Sequence of chain 1.R:
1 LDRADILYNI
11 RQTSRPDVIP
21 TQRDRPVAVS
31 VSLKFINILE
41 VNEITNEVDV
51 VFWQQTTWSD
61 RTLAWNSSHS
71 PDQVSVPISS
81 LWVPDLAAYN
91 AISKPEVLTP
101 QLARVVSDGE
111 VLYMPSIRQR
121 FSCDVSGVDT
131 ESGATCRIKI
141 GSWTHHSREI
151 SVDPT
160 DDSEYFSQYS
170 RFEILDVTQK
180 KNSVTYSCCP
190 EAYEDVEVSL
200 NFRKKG

Sequence of chain 1.Q:
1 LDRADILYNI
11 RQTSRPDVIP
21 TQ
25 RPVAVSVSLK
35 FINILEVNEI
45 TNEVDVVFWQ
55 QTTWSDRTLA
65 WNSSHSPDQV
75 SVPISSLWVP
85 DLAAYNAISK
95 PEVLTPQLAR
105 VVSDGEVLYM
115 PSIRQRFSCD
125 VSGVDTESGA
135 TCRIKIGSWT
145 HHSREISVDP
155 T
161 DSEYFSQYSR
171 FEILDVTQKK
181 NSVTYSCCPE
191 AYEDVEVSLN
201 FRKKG

Binding-site contacts:
Ligand atom N3 contacts residue MET114 of chain 1.R at 3.8 Å.
Ligand atom N1 contacts residue TRP143 of chain 1.Q at 2.7 Å (h-bond).
Ligand atom C6 contacts residue LEU112 of chain 1.R at 4.1 Å (hydrophobic).
Ligand atom C8 contacts residue TRP143 of chain 1.Q at 3.7 Å (hydrophobic).
Ligand atom C6 contacts residue THR144 of chain 1.Q at 3.7 Å.
Ligand atom N3 contacts residue THR144 of chain 1.Q at 3.7 Å.
Ligand atom C12 contacts residue THR144 of chain 1.Q at 4.0 Å.
Ligand atom C2 contacts residue TYR185 of chain 1.Q at 3.5 Å (hydrophobic).
Ligand atom C2 contacts residue TYR89 of chain 1.Q at 3.2 Å (hydrophobic).
Ligand atom C3 contacts residue TYR185 of chain 1.Q at 3.9 Å (hydrophobic).
Ligand atom C3 contacts residue TYR192 of chain 1.Q at 3.7 Å (hydrophobic).
Ligand atom C5 contacts residue TRP53 of chain 1.R at 4.0 Å (hydrophobic).
Ligand atom N3 contacts residue TRP143 of chain 1.Q at 3.9 Å.
Ligand atom C12 contacts residue ARG104 of chain 1.R at 3.6 Å.
Ligand atom C5 contacts residue TRP143 of chain 1.Q at 3.4 Å (hydrophobic).
Ligand atom C9 contacts residue TRP143 of chain 1.Q at 3.3 Å (hydrophobic).
Ligand atom C5 contacts residue MET114 of chain 1.R at 3.9 Å (hydrophobic).
Ligand atom C1 contacts residue TRP143 of chain 1.Q at 3.5 Å (hydrophobic).
Ligand atom C2 contacts residue TYR192 of chain 1.Q at 3.8 Å (hydrophobic).
Ligand atom C4 contacts residue CYS187 of chain 1.Q at 3.9 Å (hydrophobic).
Ligand atom C4 contacts residue MET114 of chain 1.R at 3.7 Å (hydrophobic).
Ligand atom O1 contacts residue LEU112 of chain 1.R at 3.5 Å.
Ligand atom C2 contacts residue TRP143 of chain 1.Q at 3.6 Å (hydrophobic).
Ligand atom N1 contacts residue SER142 of chain 1.Q at 3.9 Å.
Ligand atom C12 contacts residue TYR192 of chain 1.Q at 3.0 Å (hydrophobic).
Ligand atom C10 contacts residue MET114 of chain 1.R at 3.7 Å (hydrophobic).
Ligand atom N2 contacts residue TRP143 of chain 1.Q at 3.4 Å (h-bond).
Ligand atom N1 contacts residue TYR89 of chain 1.Q at 2.8 Å (h-bond).
Ligand atom C11 contacts residue TYR192 of chain 1.Q at 3.7 Å (hydrophobic).
Ligand atom C11 contacts residue CYS188 of chain 1.Q at 4.0 Å (hydrophobic).
Ligand atom O1 contacts residue ARG104 of chain 1.R at 3.5 Å.
Ligand atom C9 contacts residue MET114 of chain 1.R at 3.5 Å (hydrophobic).
Ligand atom C11 contacts residue LEU112 of chain 1.R at 3.5 Å (hydrophobic).
Ligand atom C3 contacts residue TRP143 of chain 1.Q at 3.8 Å (hydrophobic).
Ligand atom C1 contacts residue TYR89 of chain 1.Q at 3.3 Å (hydrophobic).
Ligand atom C8 contacts residue MET114 of chain 1.R at 4.1 Å (hydrophobic).
Ligand atom C1 contacts residue TRP53 of chain 1.R at 3.9 Å (hydrophobic).
Ligand atom C7 contacts residue LEU112 of chain 1.R at 3.7 Å (hydrophobic).
Ligand atom C10 contacts residue TRP143 of chain 1.Q at 3.4 Å (hydrophobic).
Ligand atom N2 contacts residue MET114 of chain 1.R at 3.4 Å.

The small molecule below binds the protein below.
Small molecule (SMILES): CCOc1cncc(N2CCCNCC2)c1